Sequence of chain 3.A:
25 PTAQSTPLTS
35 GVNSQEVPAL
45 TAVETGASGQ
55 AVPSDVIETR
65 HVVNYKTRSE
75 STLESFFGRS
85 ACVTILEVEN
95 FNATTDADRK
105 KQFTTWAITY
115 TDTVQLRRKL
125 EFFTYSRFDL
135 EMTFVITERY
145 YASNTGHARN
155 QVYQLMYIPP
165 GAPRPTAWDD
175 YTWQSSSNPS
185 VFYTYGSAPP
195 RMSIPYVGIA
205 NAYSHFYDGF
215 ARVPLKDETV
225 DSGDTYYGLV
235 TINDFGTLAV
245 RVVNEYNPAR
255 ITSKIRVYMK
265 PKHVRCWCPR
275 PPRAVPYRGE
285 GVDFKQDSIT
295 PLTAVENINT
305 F

Sequence of chain 4.A:
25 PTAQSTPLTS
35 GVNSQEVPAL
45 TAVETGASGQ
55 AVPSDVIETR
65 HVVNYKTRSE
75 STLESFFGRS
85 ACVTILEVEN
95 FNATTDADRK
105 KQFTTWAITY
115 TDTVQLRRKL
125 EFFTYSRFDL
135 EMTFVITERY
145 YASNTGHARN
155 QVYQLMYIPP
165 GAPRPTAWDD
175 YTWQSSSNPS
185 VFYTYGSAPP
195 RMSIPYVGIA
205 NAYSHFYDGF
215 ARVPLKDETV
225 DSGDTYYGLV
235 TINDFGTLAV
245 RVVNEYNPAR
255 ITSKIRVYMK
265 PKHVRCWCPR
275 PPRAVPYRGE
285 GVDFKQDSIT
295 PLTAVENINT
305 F

Binding-site contacts:
Ligand atom N5 contacts residue TYR250 of chain 4.A at 4.4 Å.
Ligand atom C1 contacts residue SER147 of chain 3.A at 3.6 Å.
Ligand atom O1A contacts residue SER147 of chain 3.A at 2.8 Å (h-bond).
Ligand atom O10 contacts residue TYR250 of chain 4.A at 2.7 Å (h-bond).
Ligand atom C11 contacts residue TYR250 of chain 4.A at 3.7 Å (hydrophobic).
Ligand atom C10 contacts residue TYR145 of chain 3.A at 3.6 Å (hydrophobic).
Ligand atom O1A contacts residue PRO252 of chain 4.A at 3.3 Å.
Ligand atom O8 contacts residue ALA146 of chain 3.A at 3.3 Å.
Ligand atom C1 contacts residue ALA146 of chain 3.A at 3.9 Å (hydrophobic).
Ligand atom O1A contacts residue ALA146 of chain 3.A at 4.2 Å.
Ligand atom C6 contacts residue ALA146 of chain 3.A at 4.2 Å (hydrophobic).
Ligand atom C1 contacts residue PRO252 of chain 4.A at 4.1 Å (hydrophobic).
Ligand atom O4 contacts residue TYR250 of chain 4.A at 3.4 Å.
Ligand atom C11 contacts residue ARG143 of chain 3.A at 4.0 Å.
Ligand atom O1B contacts residue ASN148 of chain 3.A at 4.3 Å.
Ligand atom O4 contacts residue TYR145 of chain 3.A at 4.2 Å.
Ligand atom C4 contacts residue TYR145 of chain 3.A at 3.6 Å (hydrophobic).
Ligand atom C5 contacts residue TYR145 of chain 3.A at 3.3 Å (hydrophobic).
Ligand atom C8 contacts residue ALA146 of chain 3.A at 4.4 Å (hydrophobic).
Ligand atom O1B contacts residue SER147 of chain 3.A at 3.1 Å (h-bond).
Ligand atom C11 contacts residue TYR145 of chain 3.A at 3.7 Å (hydrophobic).
Ligand atom O1B contacts residue ALA146 of chain 3.A at 3.2 Å.
Ligand atom O4 contacts residue ASN251 of chain 4.A at 4.2 Å.
Ligand atom C10 contacts residue TYR250 of chain 4.A at 3.5 Å (hydrophobic).
Ligand atom C4 contacts residue PRO252 of chain 4.A at 3.8 Å (hydrophobic).
Ligand atom C7 contacts residue TYR145 of chain 3.A at 3.8 Å (hydrophobic).
Ligand atom N5 contacts residue TYR145 of chain 3.A at 2.6 Å (h-bond).
Ligand atom C3 contacts residue PRO252 of chain 4.A at 3.9 Å (hydrophobic).
Ligand atom O4 contacts residue PRO252 of chain 4.A at 3.8 Å.
Ligand atom C6 contacts residue TYR145 of chain 3.A at 3.4 Å (hydrophobic).
Ligand atom C9 contacts residue TYR145 of chain 3.A at 4.2 Å (hydrophobic).

This protein binds this small molecule.
Small molecule (SMILES): CC(=O)N[C@H]1[C@H]([C@H](O)[C@H](O)CO)O[C@@](O)(C(=O)O)C[C@@H]1O